Sequence of chain 1.A:
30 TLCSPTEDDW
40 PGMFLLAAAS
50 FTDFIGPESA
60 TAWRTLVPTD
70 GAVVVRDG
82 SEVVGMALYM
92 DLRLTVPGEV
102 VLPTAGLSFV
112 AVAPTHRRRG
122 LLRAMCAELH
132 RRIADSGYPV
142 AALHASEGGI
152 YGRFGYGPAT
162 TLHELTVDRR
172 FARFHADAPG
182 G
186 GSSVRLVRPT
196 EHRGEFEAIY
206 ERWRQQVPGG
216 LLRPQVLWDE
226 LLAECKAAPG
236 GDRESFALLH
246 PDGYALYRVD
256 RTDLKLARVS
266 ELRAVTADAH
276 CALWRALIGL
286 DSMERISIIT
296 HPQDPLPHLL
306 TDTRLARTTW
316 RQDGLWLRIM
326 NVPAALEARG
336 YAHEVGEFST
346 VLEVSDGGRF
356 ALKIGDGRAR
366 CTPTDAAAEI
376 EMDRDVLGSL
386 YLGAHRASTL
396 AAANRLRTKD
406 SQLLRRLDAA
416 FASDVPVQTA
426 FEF

A small-molecule ligand and the protein it binds are described below.
Small molecule (SMILES): C[C@H](NC(=O)[C@@H]1CCCN1)C(=O)N[C@@H](CCCCN)C(=O)N[C@H](C=O)CCCCN

Binding-site contacts:
Ligand atom CG contacts residue PHE428 of chain 1.A at 3.7 Å (hydrophobic).
Ligand atom CE contacts residue HIS145 of chain 1.A at 3.8 Å.
Ligand atom N contacts residue SER109 of chain 1.A at 4.3 Å.
Ligand atom CD contacts residue PHE428 of chain 1.A at 3.5 Å (hydrophobic).
Ligand atom CG contacts residue SER109 of chain 1.A at 3.9 Å.
Ligand atom O contacts residue GLU229 of chain 1.A at 4.3 Å.
Ligand atom CB contacts residue PHE50 of chain 1.A at 3.9 Å (hydrophobic).
Ligand atom C contacts residue PHE50 of chain 1.A at 4.1 Å (hydrophobic).
Ligand atom N contacts residue GLU427 of chain 1.A at 3.1 Å (salt-bridge).
Ligand atom CE contacts residue PHE110 of chain 1.A at 3.9 Å (hydrophobic).
Ligand atom CB contacts residue PHE110 of chain 1.A at 4.1 Å (hydrophobic).
Ligand atom C contacts residue ASP52 of chain 1.A at 3.5 Å.
Ligand atom O contacts residue PHE53 of chain 1.A at 4.2 Å.
Ligand atom NZ contacts residue LEU89 of chain 1.A at 4.3 Å.
Ligand atom N contacts residue GLU427 of chain 1.A at 4.1 Å.
Ligand atom O contacts residue ASP52 of chain 1.A at 4.0 Å.
Ligand atom CB contacts residue GLU427 of chain 1.A at 3.5 Å.
Ligand atom CB contacts residue TRP62 of chain 1.A at 3.5 Å (hydrophobic).
Ligand atom CG contacts residue GLU427 of chain 1.A at 4.2 Å.
Ligand atom CE contacts residue VAL111 of chain 1.A at 4.3 Å (hydrophobic).
Ligand atom O contacts residue GLU427 of chain 1.A at 3.3 Å (salt-bridge).
Ligand atom N contacts residue ILE54 of chain 1.A at 3.9 Å.
Ligand atom CD contacts residue SER109 of chain 1.A at 3.7 Å.
Ligand atom NZ contacts residue HIS145 of chain 1.A at 2.8 Å (h-bond).
Ligand atom CG contacts residue TRP62 of chain 1.A at 3.9 Å (hydrophobic).
Ligand atom NZ contacts residue PHE110 of chain 1.A at 3.7 Å.
Ligand atom O contacts residue ASP52 of chain 1.A at 3.5 Å (salt-bridge).
Ligand atom CA contacts residue PHE50 of chain 1.A at 4.1 Å (hydrophobic).
Ligand atom CA contacts residue GLU427 of chain 1.A at 4.3 Å.
Ligand atom CD contacts residue PHE110 of chain 1.A at 3.5 Å (hydrophobic).
Ligand atom CE contacts residue TRP62 of chain 1.A at 3.5 Å (hydrophobic).
Ligand atom CE contacts residue SER109 of chain 1.A at 3.9 Å.
Ligand atom CD contacts residue HIS145 of chain 1.A at 3.7 Å.
Ligand atom O contacts residue PHE50 of chain 1.A at 3.7 Å.
Ligand atom NZ contacts residue TRP62 of chain 1.A at 4.1 Å.
Ligand atom CB contacts residue PHE428 of chain 1.A at 3.1 Å (hydrophobic).
Ligand atom CD contacts residue GLU427 of chain 1.A at 3.2 Å.
Ligand atom CG contacts residue HIS145 of chain 1.A at 4.2 Å.
Ligand atom NZ contacts residue TYR152 of chain 1.A at 3.1 Å (h-bond).
Ligand atom CB contacts residue SER109 of chain 1.A at 3.6 Å.